Binding-site contacts:
Ligand atom N2 contacts residue ASN300 of chain 1.A at 2.9 Å (h-bond).
Ligand atom C4 contacts residue ASN300 of chain 1.A at 4.4 Å.
Ligand atom C8 contacts residue LYS291 of chain 1.A at 4.0 Å.
Ligand atom C8 contacts residue ASN300 of chain 1.A at 3.4 Å.
Ligand atom C7 contacts residue GLU289 of chain 1.A at 4.2 Å.
Ligand atom C2 contacts residue ASN300 of chain 1.A at 2.5 Å.
Ligand atom O5 contacts residue ASN300 of chain 1.A at 2.5 Å (h-bond).
Ligand atom C5 contacts residue ASN300 of chain 1.A at 3.8 Å.
Ligand atom C8 contacts residue GLU289 of chain 1.A at 4.1 Å.
Ligand atom C1 contacts residue ASN300 of chain 1.A at 1.5 Å.
Ligand atom C7 contacts residue ASN300 of chain 1.A at 3.7 Å.
Ligand atom O7 contacts residue GLU289 of chain 1.A at 4.0 Å.
Ligand atom C8 contacts residue THR290 of chain 1.A at 4.1 Å.
Ligand atom C3 contacts residue ASN300 of chain 1.A at 3.9 Å.

Sequence of chain 1.A:
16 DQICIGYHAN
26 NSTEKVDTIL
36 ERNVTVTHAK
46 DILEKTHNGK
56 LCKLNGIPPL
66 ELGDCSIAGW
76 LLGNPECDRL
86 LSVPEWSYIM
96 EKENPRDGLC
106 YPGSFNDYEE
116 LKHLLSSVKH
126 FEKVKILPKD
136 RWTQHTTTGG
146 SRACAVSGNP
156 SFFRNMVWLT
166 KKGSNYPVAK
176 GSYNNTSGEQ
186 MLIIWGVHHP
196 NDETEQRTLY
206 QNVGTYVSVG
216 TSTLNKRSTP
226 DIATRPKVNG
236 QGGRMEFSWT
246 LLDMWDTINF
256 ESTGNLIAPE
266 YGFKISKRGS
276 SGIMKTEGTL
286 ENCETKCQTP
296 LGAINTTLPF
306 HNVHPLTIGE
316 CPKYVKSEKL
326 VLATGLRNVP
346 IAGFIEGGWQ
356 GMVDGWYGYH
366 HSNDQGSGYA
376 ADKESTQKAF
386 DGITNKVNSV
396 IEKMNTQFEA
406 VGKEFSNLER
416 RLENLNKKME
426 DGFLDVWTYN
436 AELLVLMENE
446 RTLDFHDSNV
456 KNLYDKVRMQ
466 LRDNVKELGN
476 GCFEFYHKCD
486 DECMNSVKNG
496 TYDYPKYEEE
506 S

A small-molecule ligand and the protein it binds are described below.
Small molecule (SMILES): CC(=O)N[C@@H]1[C@@H](O)[C@H](O)[C@@H](CO)O[C@H]1O